Sequence of chain 22.E:
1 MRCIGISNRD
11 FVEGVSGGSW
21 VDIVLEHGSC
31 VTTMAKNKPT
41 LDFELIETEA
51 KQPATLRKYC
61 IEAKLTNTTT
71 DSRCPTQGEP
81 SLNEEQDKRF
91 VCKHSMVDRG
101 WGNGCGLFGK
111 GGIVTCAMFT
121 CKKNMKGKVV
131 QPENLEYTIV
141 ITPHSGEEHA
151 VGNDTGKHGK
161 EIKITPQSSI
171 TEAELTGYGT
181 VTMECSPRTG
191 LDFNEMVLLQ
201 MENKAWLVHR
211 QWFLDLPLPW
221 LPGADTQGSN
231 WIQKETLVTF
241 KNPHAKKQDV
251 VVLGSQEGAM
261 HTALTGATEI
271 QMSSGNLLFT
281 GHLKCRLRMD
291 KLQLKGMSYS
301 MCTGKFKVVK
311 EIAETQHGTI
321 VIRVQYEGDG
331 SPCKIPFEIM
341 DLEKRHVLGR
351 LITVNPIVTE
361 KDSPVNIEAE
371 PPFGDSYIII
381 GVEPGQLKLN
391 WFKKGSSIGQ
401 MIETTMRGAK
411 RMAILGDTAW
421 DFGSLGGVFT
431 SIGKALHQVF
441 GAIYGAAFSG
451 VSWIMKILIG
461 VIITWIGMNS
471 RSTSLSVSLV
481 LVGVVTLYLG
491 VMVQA

Sequence of chain 22.C:
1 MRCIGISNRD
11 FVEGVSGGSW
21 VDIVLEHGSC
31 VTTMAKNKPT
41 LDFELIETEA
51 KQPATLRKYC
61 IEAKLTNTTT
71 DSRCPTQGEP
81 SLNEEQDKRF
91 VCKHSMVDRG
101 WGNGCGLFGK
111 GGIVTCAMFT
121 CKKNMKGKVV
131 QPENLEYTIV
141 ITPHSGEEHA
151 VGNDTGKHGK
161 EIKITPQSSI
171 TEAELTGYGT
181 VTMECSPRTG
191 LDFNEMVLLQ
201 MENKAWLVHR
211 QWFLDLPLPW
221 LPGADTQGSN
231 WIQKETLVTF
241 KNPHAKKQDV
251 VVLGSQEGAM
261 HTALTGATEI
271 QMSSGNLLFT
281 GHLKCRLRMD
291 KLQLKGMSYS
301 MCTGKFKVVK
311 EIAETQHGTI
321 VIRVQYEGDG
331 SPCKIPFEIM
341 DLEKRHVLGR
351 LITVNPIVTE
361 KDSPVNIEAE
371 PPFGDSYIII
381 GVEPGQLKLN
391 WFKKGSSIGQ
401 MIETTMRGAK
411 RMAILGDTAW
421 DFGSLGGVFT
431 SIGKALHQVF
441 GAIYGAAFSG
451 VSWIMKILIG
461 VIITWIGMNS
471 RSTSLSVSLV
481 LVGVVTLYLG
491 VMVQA

This small molecule binds to this protein.
Small molecule (SMILES): CC(=O)N[C@H]1[C@H](O[C@H]2[C@H](O)[C@@H](NC(C)=O)CO[C@@H]2CO)O[C@H](CO)[C@@H](O)[C@@H]1O

Binding-site contacts:
Ligand atom O5 contacts residue HIS149 of chain 22.E at 3.5 Å (h-bond).
Ligand atom C1 contacts residue ASN153 of chain 22.E at 1.4 Å.
Ligand atom O6 contacts residue ASN153 of chain 22.E at 4.5 Å.
Ligand atom C5 contacts residue HIS158 of chain 22.E at 4.2 Å.
Ligand atom C6 contacts residue HIS149 of chain 22.E at 4.2 Å.
Ligand atom C7 contacts residue HIS149 of chain 22.E at 4.5 Å.
Ligand atom O5 contacts residue ASN153 of chain 22.E at 2.3 Å (h-bond).
Ligand atom C3 contacts residue HIS149 of chain 22.E at 4.5 Å.
Ligand atom C5 contacts residue ASN153 of chain 22.E at 3.6 Å.
Ligand atom C8 contacts residue ASN153 of chain 22.E at 4.0 Å.
Ligand atom C1 contacts residue HIS149 of chain 22.E at 3.6 Å.
Ligand atom O5 contacts residue HIS158 of chain 22.E at 3.1 Å (h-bond).
Ligand atom O7 contacts residue ASN153 of chain 22.E at 3.3 Å (h-bond).
Ligand atom C5 contacts residue HIS149 of chain 22.E at 4.4 Å.
Ligand atom O6 contacts residue HIS158 of chain 22.E at 2.8 Å (h-bond).
Ligand atom C7 contacts residue ASN153 of chain 22.E at 3.3 Å.
Ligand atom C8 contacts residue GLY102 of chain 22.C at 3.3 Å.
Ligand atom C1 contacts residue HIS158 of chain 22.E at 3.9 Å.
Ligand atom C4 contacts residue HIS149 of chain 22.E at 4.4 Å.
Ligand atom C2 contacts residue ASN153 of chain 22.E at 2.4 Å.
Ligand atom O6 contacts residue GLY156 of chain 22.E at 4.5 Å.
Ligand atom N2 contacts residue ASN153 of chain 22.E at 2.9 Å (h-bond).
Ligand atom O3 contacts residue HIS149 of chain 22.E at 4.2 Å.
Ligand atom C2 contacts residue HIS149 of chain 22.E at 3.7 Å.
Ligand atom C3 contacts residue ASN153 of chain 22.E at 3.8 Å.
Ligand atom C1 contacts residue THR155 of chain 22.E at 4.0 Å.
Ligand atom O7 contacts residue HIS149 of chain 22.E at 3.6 Å.
Ligand atom C6 contacts residue HIS158 of chain 22.E at 4.0 Å.
Ligand atom O6 contacts residue HIS149 of chain 22.E at 3.0 Å (h-bond).
Ligand atom O5 contacts residue THR155 of chain 22.E at 4.3 Å.
Ligand atom C4 contacts residue ASN153 of chain 22.E at 4.2 Å.